Binding-site contacts:
Ligand atom C07 contacts residue HEM1 of chain 1.Y at 3.5 Å.
Ligand atom C06 contacts residue VAL296 of chain 1.C at 4.2 Å (hydrophobic).
Ligand atom N01 contacts residue HEM1 of chain 1.Y at 4.0 Å.
Ligand atom C07 contacts residue GLY315 of chain 1.C at 3.6 Å.
Ligand atom C10 contacts residue HEM1 of chain 1.Y at 3.6 Å.
Ligand atom C10 contacts residue VAL296 of chain 1.C at 4.1 Å (hydrophobic).
Ligand atom C08 contacts residue VAL296 of chain 1.C at 3.7 Å (hydrophobic).
Ligand atom C07 contacts residue PHE313 of chain 1.C at 3.8 Å (hydrophobic).
Ligand atom C12 contacts residue HEM1 of chain 1.Y at 3.2 Å.
Ligand atom C04 contacts residue PRO294 of chain 1.C at 4.0 Å (hydrophobic).
Ligand atom C03 contacts residue PRO294 of chain 1.C at 3.9 Å (hydrophobic).
Ligand atom C05 contacts residue PRO294 of chain 1.C at 4.2 Å (hydrophobic).
Ligand atom N11 contacts residue HEM1 of chain 1.Y at 2.6 Å (h-bond).
Ligand atom C06 contacts residue GLU321 of chain 1.C at 3.6 Å.
Ligand atom C05 contacts residue VAL296 of chain 1.C at 3.7 Å (hydrophobic).
Ligand atom C09 contacts residue VAL296 of chain 1.C at 3.7 Å (hydrophobic).
Ligand atom N02 contacts residue MET318 of chain 1.C at 4.0 Å.
Ligand atom C03 contacts residue HEM1 of chain 1.Y at 3.2 Å.
Ligand atom N01 contacts residue GLU321 of chain 1.C at 2.7 Å (salt-bridge).
Ligand atom N02 contacts residue HEM1 of chain 1.Y at 3.2 Å.
Ligand atom C08 contacts residue HEM1 of chain 1.Y at 4.0 Å.
Ligand atom N01 contacts residue PRO294 of chain 1.C at 4.0 Å.
Ligand atom C07 contacts residue SER314 of chain 1.C at 3.9 Å.
Ligand atom C10 contacts residue GLN207 of chain 1.C at 3.5 Å.
Ligand atom C02 contacts residue HEM1 of chain 1.Y at 3.6 Å.
Ligand atom C04 contacts residue HEM1 of chain 1.Y at 4.0 Å.
Ligand atom C02 contacts residue TRP316 of chain 1.C at 3.9 Å (hydrophobic).
Ligand atom C03 contacts residue TRP316 of chain 1.C at 4.0 Å (hydrophobic).
Ligand atom C02 contacts residue PRO294 of chain 1.C at 4.0 Å (hydrophobic).
Ligand atom C09 contacts residue GLN207 of chain 1.C at 4.2 Å.
Ligand atom C06 contacts residue PRO294 of chain 1.C at 4.2 Å (hydrophobic).
Ligand atom N02 contacts residue PRO294 of chain 1.C at 4.2 Å.
Ligand atom N02 contacts residue TRP316 of chain 1.C at 3.0 Å (h-bond).
Ligand atom C08 contacts residue GLU321 of chain 1.C at 3.7 Å.
Ligand atom C09 contacts residue GLU321 of chain 1.C at 4.1 Å.
Ligand atom C09 contacts residue HEM1 of chain 1.Y at 3.9 Å.
Ligand atom N02 contacts residue TYR317 of chain 1.C at 3.8 Å.
Ligand atom C02 contacts residue GLU321 of chain 1.C at 3.5 Å.
Ligand atom C07 contacts residue PRO294 of chain 1.C at 3.8 Å (hydrophobic).
Ligand atom N02 contacts residue GLU321 of chain 1.C at 2.6 Å (salt-bridge).

The small molecule below binds the protein below.
Small molecule (SMILES): CNCC#Cc1cc(C)cc(N)n1

Sequence of chain 1.C:
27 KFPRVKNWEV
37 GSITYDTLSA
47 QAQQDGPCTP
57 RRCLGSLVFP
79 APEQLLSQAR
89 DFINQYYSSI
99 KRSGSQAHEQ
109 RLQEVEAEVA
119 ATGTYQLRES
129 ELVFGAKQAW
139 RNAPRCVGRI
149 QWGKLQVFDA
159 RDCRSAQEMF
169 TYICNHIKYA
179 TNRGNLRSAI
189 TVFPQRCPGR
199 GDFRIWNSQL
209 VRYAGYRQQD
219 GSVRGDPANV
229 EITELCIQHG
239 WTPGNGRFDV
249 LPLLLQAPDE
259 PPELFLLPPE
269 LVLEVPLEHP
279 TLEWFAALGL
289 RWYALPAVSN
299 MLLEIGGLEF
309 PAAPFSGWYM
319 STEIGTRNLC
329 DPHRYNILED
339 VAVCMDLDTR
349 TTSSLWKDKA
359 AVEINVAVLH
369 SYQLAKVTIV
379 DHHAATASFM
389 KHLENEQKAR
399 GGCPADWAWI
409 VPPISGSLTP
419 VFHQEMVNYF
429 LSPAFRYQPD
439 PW